The small molecule below binds the protein below.
Small molecule (SMILES): CC(C)CCC[C@@H](C)[C@H]1CC[C@H]2[C@@H]3CC=C4C[C@@H](OC(=O)CCC(=O)O)CC[C@]4(C)[C@H]3CC[C@]12C

Binding-site contacts:
Ligand atom CBB contacts residue PHE329 of chain 1.A at 3.9 Å (hydrophobic).
Ligand atom CAL contacts residue LYS322 of chain 1.A at 4.2 Å.
Ligand atom CAI contacts residue PHE162 of chain 1.A at 4.0 Å (hydrophobic).
Ligand atom CAZ contacts residue PHE162 of chain 1.A at 4.4 Å (hydrophobic).
Ligand atom CAE contacts residue LEU465 of chain 1.A at 3.4 Å (hydrophobic).
Ligand atom CAB contacts residue SER469 of chain 1.A at 4.1 Å.
Ligand atom CAN contacts residue SER469 of chain 1.A at 4.1 Å.
Ligand atom CBG contacts residue PHE162 of chain 1.A at 4.2 Å (hydrophobic).
Ligand atom CAB contacts residue LEU338 of chain 1.A at 3.4 Å (hydrophobic).
Ligand atom CAK contacts residue PHE162 of chain 1.A at 3.8 Å (hydrophobic).
Ligand atom CAQ contacts residue PHE162 of chain 1.A at 4.1 Å (hydrophobic).
Ligand atom CAA contacts residue SER469 of chain 1.A at 3.5 Å.
Ligand atom CAD contacts residue ILE325 of chain 1.A at 3.4 Å (hydrophobic).
Ligand atom CAN contacts residue ILE472 of chain 1.A at 3.8 Å (hydrophobic).
Ligand atom CAC contacts residue PHE329 of chain 1.A at 3.6 Å (hydrophobic).
Ligand atom CAE contacts residue PHE162 of chain 1.A at 3.5 Å (hydrophobic).
Ligand atom CAP contacts residue ALA468 of chain 1.A at 4.1 Å (hydrophobic).
Ligand atom CAK contacts residue VAL158 of chain 1.A at 4.0 Å (hydrophobic).
Ligand atom CAO contacts residue ILE472 of chain 1.A at 4.0 Å (hydrophobic).
Ligand atom CAX contacts residue LYS322 of chain 1.A at 4.3 Å.
Ligand atom CBI contacts residue PHE162 of chain 1.A at 4.5 Å (hydrophobic).
Ligand atom CAQ contacts residue VAL158 of chain 1.A at 3.6 Å (hydrophobic).
Ligand atom CAE contacts residue ILE325 of chain 1.A at 4.2 Å (hydrophobic).
Ligand atom CAD contacts residue PHE162 of chain 1.A at 4.0 Å (hydrophobic).
Ligand atom CAP contacts residue VAL158 of chain 1.A at 3.8 Å (hydrophobic).
Ligand atom OAF contacts residue SER320 of chain 1.A at 3.8 Å.
Ligand atom CAA contacts residue PHE473 of chain 1.A at 3.5 Å (hydrophobic).
Ligand atom CAJ contacts residue PHE329 of chain 1.A at 4.4 Å (hydrophobic).
Ligand atom CBA contacts residue SER469 of chain 1.A at 4.2 Å.
Ligand atom OAF contacts residue LYS322 of chain 1.A at 3.6 Å.
Ligand atom CAJ contacts residue ILE472 of chain 1.A at 4.4 Å (hydrophobic).
Ligand atom CBD contacts residue PHE162 of chain 1.A at 3.7 Å (hydrophobic).

Sequence of chain 1.A:
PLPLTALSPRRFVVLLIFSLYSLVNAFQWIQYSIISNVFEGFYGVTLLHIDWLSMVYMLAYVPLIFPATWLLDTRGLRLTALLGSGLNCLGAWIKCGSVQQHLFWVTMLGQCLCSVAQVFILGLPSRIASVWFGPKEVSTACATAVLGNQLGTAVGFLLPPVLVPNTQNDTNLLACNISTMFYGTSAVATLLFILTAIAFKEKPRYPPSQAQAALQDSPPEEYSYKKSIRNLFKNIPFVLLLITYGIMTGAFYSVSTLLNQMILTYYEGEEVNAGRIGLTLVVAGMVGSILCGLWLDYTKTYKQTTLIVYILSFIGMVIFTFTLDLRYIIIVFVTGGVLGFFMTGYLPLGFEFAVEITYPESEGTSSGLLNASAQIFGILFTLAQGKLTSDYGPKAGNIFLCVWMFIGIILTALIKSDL